Sequence of chain 1.C:
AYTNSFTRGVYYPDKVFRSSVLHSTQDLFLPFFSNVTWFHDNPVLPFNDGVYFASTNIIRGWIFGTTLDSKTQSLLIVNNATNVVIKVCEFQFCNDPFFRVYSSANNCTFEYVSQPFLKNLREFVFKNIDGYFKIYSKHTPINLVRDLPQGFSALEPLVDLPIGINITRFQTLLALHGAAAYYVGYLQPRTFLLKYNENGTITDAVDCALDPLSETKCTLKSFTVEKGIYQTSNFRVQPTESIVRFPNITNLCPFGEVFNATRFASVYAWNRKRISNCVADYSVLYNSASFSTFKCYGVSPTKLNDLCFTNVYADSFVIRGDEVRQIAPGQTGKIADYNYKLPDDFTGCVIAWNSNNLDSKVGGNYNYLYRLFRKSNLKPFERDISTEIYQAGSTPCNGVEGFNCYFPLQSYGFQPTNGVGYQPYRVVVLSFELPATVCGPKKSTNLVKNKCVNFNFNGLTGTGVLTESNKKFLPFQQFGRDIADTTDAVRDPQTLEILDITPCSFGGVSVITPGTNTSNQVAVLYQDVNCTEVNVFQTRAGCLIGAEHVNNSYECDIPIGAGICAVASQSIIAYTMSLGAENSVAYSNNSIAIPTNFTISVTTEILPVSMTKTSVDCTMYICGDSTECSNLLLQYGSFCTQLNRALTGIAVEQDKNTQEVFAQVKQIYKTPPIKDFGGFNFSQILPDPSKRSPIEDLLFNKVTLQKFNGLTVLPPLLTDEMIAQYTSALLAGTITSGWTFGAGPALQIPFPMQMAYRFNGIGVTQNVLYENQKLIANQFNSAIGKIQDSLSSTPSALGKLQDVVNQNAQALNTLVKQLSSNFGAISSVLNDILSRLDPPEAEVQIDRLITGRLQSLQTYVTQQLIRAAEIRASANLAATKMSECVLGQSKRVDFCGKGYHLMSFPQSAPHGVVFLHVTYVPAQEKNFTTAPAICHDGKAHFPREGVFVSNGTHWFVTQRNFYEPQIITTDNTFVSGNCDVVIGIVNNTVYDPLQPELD

Binding-site contacts:
Ligand atom N2 contacts residue ASN343 of chain 1.C at 3.5 Å (h-bond).
Ligand atom C2 contacts residue ASN343 of chain 1.C at 4.0 Å.
Ligand atom C7 contacts residue ASN343 of chain 1.C at 3.2 Å.
Ligand atom C8 contacts residue ASN343 of chain 1.C at 3.6 Å.
Ligand atom O7 contacts residue GLY339 of chain 1.C at 4.0 Å.
Ligand atom C8 contacts residue GLY339 of chain 1.C at 3.8 Å.
Ligand atom C1 contacts residue ASN343 of chain 1.C at 3.4 Å.
Ligand atom O7 contacts residue ASN343 of chain 1.C at 3.3 Å (h-bond).
Ligand atom C7 contacts residue GLY339 of chain 1.C at 4.4 Å.
Ligand atom O5 contacts residue ASN343 of chain 1.C at 4.4 Å.

A protein and the small-molecule ligand that binds it are described below.
Small molecule (SMILES): CC(=O)N[C@@H]1[C@@H](O)[C@H](O)[C@@H](CO)O[C@H]1O